Sequence of chain 1.A:
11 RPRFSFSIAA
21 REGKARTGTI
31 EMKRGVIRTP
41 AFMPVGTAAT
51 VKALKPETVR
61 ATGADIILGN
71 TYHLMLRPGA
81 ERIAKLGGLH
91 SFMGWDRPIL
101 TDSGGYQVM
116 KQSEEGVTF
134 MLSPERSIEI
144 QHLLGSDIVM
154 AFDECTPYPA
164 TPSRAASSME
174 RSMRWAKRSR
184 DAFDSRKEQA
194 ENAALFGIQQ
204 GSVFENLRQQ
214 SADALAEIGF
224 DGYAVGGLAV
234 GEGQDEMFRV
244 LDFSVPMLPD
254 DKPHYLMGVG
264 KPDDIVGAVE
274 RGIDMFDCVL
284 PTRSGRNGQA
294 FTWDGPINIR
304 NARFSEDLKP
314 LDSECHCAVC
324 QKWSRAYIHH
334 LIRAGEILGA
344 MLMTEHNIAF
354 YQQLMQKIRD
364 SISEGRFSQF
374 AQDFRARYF

Binding-site contacts:
Ligand atom N13 contacts residue ALA232 of chain 1.A at 3.7 Å.
Ligand atom O14 contacts residue GLN203 of chain 1.A at 2.9 Å (h-bond).
Ligand atom O14 contacts residue GLY230 of chain 1.A at 2.7 Å (h-bond).
Ligand atom C4 contacts residue MET260 of chain 1.A at 3.5 Å (hydrophobic).
Ligand atom C9 contacts residue TYR106 of chain 1.A at 3.6 Å (hydrophobic).
Ligand atom N20 contacts residue ASP280 of chain 1.A at 2.8 Å (salt-bridge).
Ligand atom N16 contacts residue ALA232 of chain 1.A at 2.9 Å (h-bond).
Ligand atom C25 contacts residue GLN107 of chain 1.A at 3.5 Å.
Ligand atom C12 contacts residue ALA232 of chain 1.A at 3.7 Å (hydrophobic).
Ligand atom C8 contacts residue TYR106 of chain 1.A at 3.6 Å (hydrophobic).
Ligand atom C24 contacts residue VAL45 of chain 1.A at 3.6 Å (hydrophobic).
Ligand atom C17 contacts residue ALA232 of chain 1.A at 3.7 Å (hydrophobic).
Ligand atom C26 contacts residue VAL45 of chain 1.A at 3.4 Å (hydrophobic).
Ligand atom C25 contacts residue VAL45 of chain 1.A at 3.5 Å (hydrophobic).
Ligand atom N5 contacts residue MET260 of chain 1.A at 3.4 Å.
Ligand atom O14 contacts residue GLY229 of chain 1.A at 3.2 Å.
Ligand atom N3 contacts residue MET260 of chain 1.A at 3.8 Å.
Ligand atom C12 contacts residue LEU231 of chain 1.A at 3.7 Å (hydrophobic).
Ligand atom O14 contacts residue ASP156 of chain 1.A at 3.6 Å.
Ligand atom N13 contacts residue LEU231 of chain 1.A at 2.8 Å (h-bond).
Ligand atom C12 contacts residue GLY261 of chain 1.A at 3.7 Å.
Ligand atom C2 contacts residue GLY230 of chain 1.A at 3.8 Å.
Ligand atom C25 contacts residue ASN70 of chain 1.A at 3.4 Å.
Ligand atom C19 contacts residue ASP280 of chain 1.A at 3.6 Å.
Ligand atom O14 contacts residue CYS158 of chain 1.A at 3.4 Å.
Ligand atom C19 contacts residue GLY261 of chain 1.A at 3.7 Å.
Ligand atom N3 contacts residue ASP156 of chain 1.A at 2.7 Å (salt-bridge).
Ligand atom N11 contacts residue GLY261 of chain 1.A at 3.5 Å.
Ligand atom C4 contacts residue ASP156 of chain 1.A at 3.5 Å.
Ligand atom C2 contacts residue ASP156 of chain 1.A at 3.6 Å.
Ligand atom C8 contacts residue LEU231 of chain 1.A at 3.7 Å (hydrophobic).
Ligand atom N13 contacts residue MET260 of chain 1.A at 3.6 Å.
Ligand atom C27 contacts residue LEU68 of chain 1.A at 3.3 Å (hydrophobic).
Ligand atom C10 contacts residue TYR106 of chain 1.A at 3.4 Å (hydrophobic).
Ligand atom C2 contacts residue CYS158 of chain 1.A at 3.6 Å (hydrophobic).
Ligand atom C26 contacts residue LEU68 of chain 1.A at 3.3 Å (hydrophobic).
Ligand atom C17 contacts residue GLY261 of chain 1.A at 3.5 Å.
Ligand atom C6 contacts residue TYR106 of chain 1.A at 3.6 Å (hydrophobic).
Ligand atom C7 contacts residue CYS158 of chain 1.A at 3.4 Å (hydrophobic).
Ligand atom N16 contacts residue GLY261 of chain 1.A at 3.6 Å (h-bond).

A small-molecule ligand and the protein it binds are described below.
Small molecule (SMILES): O=c1[nH]cnc2c(CCNCC3CCCCC3)c3[nH]c(NCCN4CCOCC4)nc3cc12